Sequence of chain 1.C:
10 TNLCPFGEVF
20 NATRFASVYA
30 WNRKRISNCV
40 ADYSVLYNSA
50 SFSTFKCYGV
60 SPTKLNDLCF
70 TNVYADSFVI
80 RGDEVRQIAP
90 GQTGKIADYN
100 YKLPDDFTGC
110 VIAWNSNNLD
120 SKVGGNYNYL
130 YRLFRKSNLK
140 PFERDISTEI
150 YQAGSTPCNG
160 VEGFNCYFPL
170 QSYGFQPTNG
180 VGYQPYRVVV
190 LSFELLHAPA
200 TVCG

A small-molecule ligand and the protein it binds are described below.
Small molecule (SMILES): CC(=O)N[C@H]1[C@H](O[C@H]2[C@H](O)[C@@H](NC(C)=O)CO[C@@H]2CO)O[C@H](CO)[C@@H](O)[C@@H]1O

Binding-site contacts:
Ligand atom O7 contacts residue ASN20 of chain 1.C at 4.1 Å.
Ligand atom C5 contacts residue ASN20 of chain 1.C at 3.7 Å.
Ligand atom C4 contacts residue ASN20 of chain 1.C at 4.2 Å.
Ligand atom C8 contacts residue LEU45 of chain 1.C at 4.1 Å (hydrophobic).
Ligand atom C2 contacts residue ASN20 of chain 1.C at 2.4 Å.
Ligand atom C8 contacts residue PHE15 of chain 1.C at 4.0 Å (hydrophobic).
Ligand atom C8 contacts residue PHE19 of chain 1.C at 3.7 Å (hydrophobic).
Ligand atom C7 contacts residue ASN20 of chain 1.C at 3.7 Å.
Ligand atom C3 contacts residue ASN20 of chain 1.C at 3.7 Å.
Ligand atom N2 contacts residue ASN20 of chain 1.C at 2.9 Å (h-bond).
Ligand atom O5 contacts residue ASN20 of chain 1.C at 2.4 Å (h-bond).
Ligand atom C1 contacts residue ASN20 of chain 1.C at 1.4 Å.